This small molecule binds to this protein.
Small molecule (SMILES): CC(=O)N[C@@H]1[C@@H](O)[C@H](O)[C@@H](CO)O[C@H]1O

Binding-site contacts:
Ligand atom C7 contacts residue SER528 of chain 1.B at 4.2 Å.
Ligand atom C5 contacts residue ASN90 of chain 1.A at 3.9 Å.
Ligand atom C1 contacts residue ASN90 of chain 1.A at 1.5 Å.
Ligand atom N2 contacts residue ASN90 of chain 1.A at 2.8 Å (h-bond).
Ligand atom O5 contacts residue ASN90 of chain 1.A at 2.5 Å (h-bond).
Ligand atom C8 contacts residue SER528 of chain 1.B at 3.6 Å.
Ligand atom C3 contacts residue ASN90 of chain 1.A at 3.9 Å.
Ligand atom O7 contacts residue SER528 of chain 1.B at 3.6 Å.
Ligand atom C7 contacts residue ASN90 of chain 1.A at 3.6 Å.
Ligand atom C4 contacts residue ASN90 of chain 1.A at 4.4 Å.
Ligand atom N2 contacts residue GLU89 of chain 1.A at 4.3 Å.
Ligand atom O7 contacts residue ASN90 of chain 1.A at 4.1 Å.
Ligand atom C8 contacts residue GLY527 of chain 1.B at 3.8 Å.
Ligand atom C8 contacts residue GLU89 of chain 1.A at 3.7 Å.
Ligand atom C2 contacts residue ASN90 of chain 1.A at 2.5 Å.
Ligand atom C7 contacts residue GLY527 of chain 1.B at 3.8 Å.
Ligand atom O7 contacts residue GLY527 of chain 1.B at 3.5 Å (h-bond).

Sequence of chain 1.A:
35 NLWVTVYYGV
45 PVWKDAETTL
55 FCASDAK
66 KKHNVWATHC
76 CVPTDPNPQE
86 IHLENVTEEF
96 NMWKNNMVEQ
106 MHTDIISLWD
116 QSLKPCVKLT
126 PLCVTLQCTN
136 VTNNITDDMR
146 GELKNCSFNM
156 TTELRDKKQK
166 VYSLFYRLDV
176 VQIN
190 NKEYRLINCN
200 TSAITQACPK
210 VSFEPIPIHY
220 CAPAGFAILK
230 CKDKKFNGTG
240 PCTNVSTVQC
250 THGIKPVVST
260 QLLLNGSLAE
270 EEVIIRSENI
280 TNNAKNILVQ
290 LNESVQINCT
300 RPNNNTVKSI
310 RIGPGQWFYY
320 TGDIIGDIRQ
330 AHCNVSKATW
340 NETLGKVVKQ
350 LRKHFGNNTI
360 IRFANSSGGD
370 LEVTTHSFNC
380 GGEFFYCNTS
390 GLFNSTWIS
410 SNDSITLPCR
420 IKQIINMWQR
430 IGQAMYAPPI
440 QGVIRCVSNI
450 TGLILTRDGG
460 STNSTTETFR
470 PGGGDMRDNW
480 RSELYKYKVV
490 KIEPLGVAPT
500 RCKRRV

Sequence of chain 1.B:
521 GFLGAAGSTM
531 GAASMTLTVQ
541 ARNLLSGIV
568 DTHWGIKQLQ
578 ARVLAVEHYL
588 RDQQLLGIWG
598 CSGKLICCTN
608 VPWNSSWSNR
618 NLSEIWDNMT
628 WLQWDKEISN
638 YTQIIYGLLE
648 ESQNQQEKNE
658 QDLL